Binding-site contacts:
Ligand atom C contacts residue ASP80 of chain 1.M at 3.6 Å.
Ligand atom CG contacts residue GLY222 of chain 1.M at 3.5 Å.
Ligand atom O contacts residue THR224 of chain 1.M at 3.0 Å (h-bond).
Ligand atom N contacts residue THR223 of chain 1.M at 3.7 Å.
Ligand atom CH contacts residue ASP32 of chain 1.M at 3.4 Å.
Ligand atom OH contacts residue GLY222 of chain 1.M at 3.5 Å (h-bond).
Ligand atom CA contacts residue THR224 of chain 1.M at 3.5 Å.
Ligand atom CB contacts residue ASP32 of chain 1.M at 3.5 Å.
Ligand atom O contacts residue GLY79 of chain 1.M at 2.8 Å (h-bond).
Ligand atom CA contacts residue ASP80 of chain 1.M at 3.3 Å.
Ligand atom CB contacts residue ASP80 of chain 1.M at 3.4 Å.
Ligand atom O contacts residue TYR78 of chain 1.M at 3.5 Å.
Ligand atom N contacts residue GLY34 of chain 1.M at 2.8 Å (h-bond).
Ligand atom CB contacts residue GLY222 of chain 1.M at 3.3 Å.
Ligand atom O contacts residue GLY79 of chain 1.M at 3.1 Å (h-bond).
Ligand atom O contacts residue GLY34 of chain 1.M at 3.5 Å (h-bond).
Ligand atom OH contacts residue ASP220 of chain 1.M at 2.5 Å (salt-bridge).
Ligand atom O contacts residue ASP80 of chain 1.M at 3.1 Å (salt-bridge).
Ligand atom CD2 contacts residue TYR78 of chain 1.M at 3.6 Å (hydrophobic).
Ligand atom CG1 contacts residue THR223 of chain 1.M at 3.5 Å.
Ligand atom N contacts residue GLY222 of chain 1.M at 2.9 Å (h-bond).
Ligand atom O contacts residue TYR78 of chain 1.M at 3.3 Å.
Ligand atom CD1 contacts residue ASP301 of chain 1.M at 3.5 Å.
Ligand atom O contacts residue THR223 of chain 1.M at 3.3 Å.
Ligand atom CA contacts residue THR223 of chain 1.M at 3.6 Å.
Ligand atom CG2 contacts residue GLY222 of chain 1.M at 3.6 Å.
Ligand atom CM contacts residue ASP220 of chain 1.M at 3.3 Å.
Ligand atom OH contacts residue ASP32 of chain 1.M at 2.5 Å (salt-bridge).
Ligand atom CA contacts residue GLY222 of chain 1.M at 3.6 Å.
Ligand atom CG1 contacts residue ILE303 of chain 1.M at 3.6 Å (hydrophobic).
Ligand atom N contacts residue THR224 of chain 1.M at 2.9 Å (h-bond).
Ligand atom N contacts residue ASP80 of chain 1.M at 3.0 Å (salt-bridge).
Ligand atom CH contacts residue ASP220 of chain 1.M at 3.5 Å.
Ligand atom CG2 contacts residue TYR285 of chain 1.M at 3.5 Å (hydrophobic).
Ligand atom CG2 contacts residue TYR227 of chain 1.M at 3.5 Å (hydrophobic).
Ligand atom C contacts residue GLY34 of chain 1.M at 3.7 Å.
Ligand atom CM contacts residue GLY34 of chain 1.M at 3.6 Å.
Ligand atom O contacts residue ASN125 of chain 1.M at 3.1 Å (h-bond).
Ligand atom C contacts residue THR224 of chain 1.M at 3.7 Å.
Ligand atom CG2 contacts residue THR224 of chain 1.M at 3.5 Å.

Sequence of chain 1.M:
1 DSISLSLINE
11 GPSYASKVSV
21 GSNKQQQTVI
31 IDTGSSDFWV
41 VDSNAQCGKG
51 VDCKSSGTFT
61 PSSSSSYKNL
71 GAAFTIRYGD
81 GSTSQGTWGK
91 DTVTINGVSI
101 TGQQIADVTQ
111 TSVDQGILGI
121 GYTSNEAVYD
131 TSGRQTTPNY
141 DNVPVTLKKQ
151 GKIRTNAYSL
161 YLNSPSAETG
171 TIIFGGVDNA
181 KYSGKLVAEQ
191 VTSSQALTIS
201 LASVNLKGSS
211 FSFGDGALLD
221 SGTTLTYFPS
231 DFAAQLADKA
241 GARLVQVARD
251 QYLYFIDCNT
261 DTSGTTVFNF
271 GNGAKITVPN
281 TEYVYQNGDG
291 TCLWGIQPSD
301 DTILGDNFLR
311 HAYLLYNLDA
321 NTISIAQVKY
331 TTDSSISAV

The small molecule below binds the protein below.
Small molecule (SMILES): CC(C)CC(=O)N[C@H](C(=O)N[C@H](C(=O)N[C@@H](CC(C)C)[C@@H](O)CC(=O)N[C@@H](C)C(=O)N[C@@H](CC(C)C)[C@@H](O)CC(=O)O)C(C)C)C(C)C